Sequence of chain 1.B:
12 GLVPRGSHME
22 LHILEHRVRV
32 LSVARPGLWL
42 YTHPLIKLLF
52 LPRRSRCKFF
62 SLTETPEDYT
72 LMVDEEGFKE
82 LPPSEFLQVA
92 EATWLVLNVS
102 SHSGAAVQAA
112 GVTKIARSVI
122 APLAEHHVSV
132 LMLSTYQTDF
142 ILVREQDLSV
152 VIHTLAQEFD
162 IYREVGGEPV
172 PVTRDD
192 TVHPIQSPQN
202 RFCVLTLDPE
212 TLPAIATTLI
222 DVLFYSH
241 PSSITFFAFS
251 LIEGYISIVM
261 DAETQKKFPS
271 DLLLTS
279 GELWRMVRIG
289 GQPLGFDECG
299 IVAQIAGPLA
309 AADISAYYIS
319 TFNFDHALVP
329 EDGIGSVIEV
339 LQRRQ

Binding-site contacts:
Ligand atom CZ contacts residue ASP323 of chain 1.B at 3.8 Å.
Ligand atom CD contacts residue ILE299 of chain 1.B at 3.9 Å (hydrophobic).
Ligand atom CG contacts residue VAL131 of chain 1.B at 3.4 Å (hydrophobic).
Ligand atom CZ contacts residue LEU132 of chain 1.B at 3.8 Å (hydrophobic).
Ligand atom NH2 contacts residue GLY293 of chain 1.B at 2.9 Å (h-bond).
Ligand atom N contacts residue SER130 of chain 1.B at 2.7 Å (h-bond).
Ligand atom CG contacts residue ASP323 of chain 1.B at 3.4 Å.
Ligand atom NH1 contacts residue SER318 of chain 1.B at 3.7 Å.
Ligand atom OXT contacts residue ILE299 of chain 1.B at 2.9 Å (h-bond).
Ligand atom CB contacts residue VAL300 of chain 1.B at 3.8 Å (hydrophobic).
Ligand atom O contacts residue VAL131 of chain 1.B at 3.1 Å (h-bond).
Ligand atom O contacts residue CYS297 of chain 1.B at 3.6 Å.
Ligand atom OXT contacts residue GLY298 of chain 1.B at 3.4 Å (h-bond).
Ligand atom NE contacts residue GLY293 of chain 1.B at 3.1 Å (h-bond).
Ligand atom CB contacts residue VAL131 of chain 1.B at 3.2 Å (hydrophobic).
Ligand atom C contacts residue CYS297 of chain 1.B at 3.9 Å (hydrophobic).
Ligand atom CZ contacts residue THR319 of chain 1.B at 3.5 Å.
Ligand atom CA contacts residue VAL131 of chain 1.B at 3.4 Å (hydrophobic).
Ligand atom OXT contacts residue VAL300 of chain 1.B at 3.1 Å (h-bond).
Ligand atom NH2 contacts residue THR319 of chain 1.B at 3.2 Å (h-bond).
Ligand atom NH2 contacts residue PHE320 of chain 1.B at 3.2 Å (h-bond).
Ligand atom C contacts residue VAL131 of chain 1.B at 3.9 Å (hydrophobic).
Ligand atom CG contacts residue LEU132 of chain 1.B at 3.8 Å (hydrophobic).
Ligand atom O contacts residue SER130 of chain 1.B at 3.7 Å.
Ligand atom N contacts residue GLU296 of chain 1.B at 3.1 Å (salt-bridge).
Ligand atom CA contacts residue GLU296 of chain 1.B at 3.2 Å.
Ligand atom NH1 contacts residue LEU132 of chain 1.B at 3.8 Å.
Ligand atom CB contacts residue ASP323 of chain 1.B at 3.5 Å.
Ligand atom NE contacts residue LEU292 of chain 1.B at 3.6 Å.
Ligand atom NH2 contacts residue PHE294 of chain 1.B at 3.9 Å.
Ligand atom NH1 contacts residue THR319 of chain 1.B at 2.8 Å (h-bond).
Ligand atom CD contacts residue LEU292 of chain 1.B at 3.7 Å (hydrophobic).
Ligand atom N contacts residue VAL131 of chain 1.B at 2.7 Å (h-bond).
Ligand atom CZ contacts residue GLY293 of chain 1.B at 3.4 Å.
Ligand atom CG contacts residue SER318 of chain 1.B at 3.8 Å.
Ligand atom O contacts residue GLU296 of chain 1.B at 3.6 Å.
Ligand atom CD contacts residue ASP323 of chain 1.B at 3.4 Å.
Ligand atom NH1 contacts residue ASP323 of chain 1.B at 2.8 Å (salt-bridge).
Ligand atom NH1 contacts residue PHE322 of chain 1.B at 3.2 Å (h-bond).
Ligand atom C contacts residue GLU296 of chain 1.B at 3.4 Å.

This small molecule binds to this protein.
Small molecule (SMILES): NC(=[NH2+])NCCC[C@H](N)C(=O)O